This protein binds this small molecule.
Small molecule (SMILES): CC(=O)N[C@@H]1[C@@H](O)[C@H](O)[C@@H](CO)O[C@H]1O

Sequence of chain 1.C:
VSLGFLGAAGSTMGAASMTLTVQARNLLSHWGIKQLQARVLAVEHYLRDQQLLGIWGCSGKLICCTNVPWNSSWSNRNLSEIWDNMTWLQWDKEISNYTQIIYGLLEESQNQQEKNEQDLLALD

Binding-site contacts:
Ligand atom C2 contacts residue ASN126 of chain 1.C at 2.4 Å.
Ligand atom N2 contacts residue ASN126 of chain 1.C at 2.8 Å (h-bond).
Ligand atom C5 contacts residue ASN126 of chain 1.C at 3.8 Å.
Ligand atom O5 contacts residue ASN126 of chain 1.C at 2.5 Å (h-bond).
Ligand atom C7 contacts residue ASN126 of chain 1.C at 3.2 Å.
Ligand atom C3 contacts residue ASN126 of chain 1.C at 3.8 Å.
Ligand atom O7 contacts residue ASN126 of chain 1.C at 3.0 Å (h-bond).
Ligand atom C4 contacts residue ASN126 of chain 1.C at 4.3 Å.
Ligand atom C1 contacts residue ASN126 of chain 1.C at 1.5 Å.
Ligand atom C8 contacts residue ASN126 of chain 1.C at 4.5 Å.